Binding-site contacts:
Ligand atom C7 contacts residue SER17 of chain 1.D at 4.4 Å.
Ligand atom C8 contacts residue ASN58 of chain 1.A at 4.5 Å.
Ligand atom C1 contacts residue ASN58 of chain 1.A at 1.4 Å.
Ligand atom C7 contacts residue GLU57 of chain 1.A at 3.6 Å.
Ligand atom O7 contacts residue ASN58 of chain 1.A at 3.6 Å.
Ligand atom N2 contacts residue GLY16 of chain 1.D at 3.5 Å (h-bond).
Ligand atom C8 contacts residue GLU57 of chain 1.A at 3.8 Å.
Ligand atom C8 contacts residue GLY13 of chain 1.D at 4.4 Å.
Ligand atom C4 contacts residue ASN58 of chain 1.A at 4.2 Å.
Ligand atom O5 contacts residue ASN58 of chain 1.A at 2.4 Å (h-bond).
Ligand atom N2 contacts residue SER17 of chain 1.D at 4.3 Å.
Ligand atom C7 contacts residue GLY16 of chain 1.D at 4.2 Å.
Ligand atom O7 contacts residue GLU57 of chain 1.A at 3.2 Å.
Ligand atom C7 contacts residue ASN58 of chain 1.A at 3.4 Å.
Ligand atom C8 contacts residue GLY16 of chain 1.D at 4.0 Å.
Ligand atom C5 contacts residue ASN58 of chain 1.A at 3.7 Å.
Ligand atom C2 contacts residue GLY16 of chain 1.D at 4.2 Å.
Ligand atom N2 contacts residue ASN58 of chain 1.A at 2.8 Å (h-bond).
Ligand atom C2 contacts residue ASN58 of chain 1.A at 2.4 Å.
Ligand atom C3 contacts residue ASN58 of chain 1.A at 3.8 Å.
Ligand atom C8 contacts residue SER17 of chain 1.D at 3.4 Å.

Sequence of chain 1.D:
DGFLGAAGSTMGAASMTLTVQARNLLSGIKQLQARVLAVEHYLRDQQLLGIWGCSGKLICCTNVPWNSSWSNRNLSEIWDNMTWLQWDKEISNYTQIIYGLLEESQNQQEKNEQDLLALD

A small-molecule ligand and the protein it binds are described below.
Small molecule (SMILES): CC(=O)N[C@@H]1[C@@H](O)[C@H](O)[C@@H](CO)O[C@H]1O

Sequence of chain 1.A:
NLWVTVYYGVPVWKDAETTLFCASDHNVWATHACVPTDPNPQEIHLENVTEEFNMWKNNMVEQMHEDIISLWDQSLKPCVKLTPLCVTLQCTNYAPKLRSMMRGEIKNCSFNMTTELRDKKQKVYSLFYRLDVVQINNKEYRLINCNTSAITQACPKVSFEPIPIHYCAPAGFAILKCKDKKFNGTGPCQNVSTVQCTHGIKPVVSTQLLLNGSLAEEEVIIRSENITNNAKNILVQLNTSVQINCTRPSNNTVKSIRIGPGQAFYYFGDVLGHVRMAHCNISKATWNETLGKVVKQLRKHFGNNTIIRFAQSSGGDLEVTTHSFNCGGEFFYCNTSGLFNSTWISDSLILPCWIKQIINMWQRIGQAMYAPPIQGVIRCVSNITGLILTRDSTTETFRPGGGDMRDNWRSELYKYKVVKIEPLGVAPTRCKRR